Sequence of chain 1.C:
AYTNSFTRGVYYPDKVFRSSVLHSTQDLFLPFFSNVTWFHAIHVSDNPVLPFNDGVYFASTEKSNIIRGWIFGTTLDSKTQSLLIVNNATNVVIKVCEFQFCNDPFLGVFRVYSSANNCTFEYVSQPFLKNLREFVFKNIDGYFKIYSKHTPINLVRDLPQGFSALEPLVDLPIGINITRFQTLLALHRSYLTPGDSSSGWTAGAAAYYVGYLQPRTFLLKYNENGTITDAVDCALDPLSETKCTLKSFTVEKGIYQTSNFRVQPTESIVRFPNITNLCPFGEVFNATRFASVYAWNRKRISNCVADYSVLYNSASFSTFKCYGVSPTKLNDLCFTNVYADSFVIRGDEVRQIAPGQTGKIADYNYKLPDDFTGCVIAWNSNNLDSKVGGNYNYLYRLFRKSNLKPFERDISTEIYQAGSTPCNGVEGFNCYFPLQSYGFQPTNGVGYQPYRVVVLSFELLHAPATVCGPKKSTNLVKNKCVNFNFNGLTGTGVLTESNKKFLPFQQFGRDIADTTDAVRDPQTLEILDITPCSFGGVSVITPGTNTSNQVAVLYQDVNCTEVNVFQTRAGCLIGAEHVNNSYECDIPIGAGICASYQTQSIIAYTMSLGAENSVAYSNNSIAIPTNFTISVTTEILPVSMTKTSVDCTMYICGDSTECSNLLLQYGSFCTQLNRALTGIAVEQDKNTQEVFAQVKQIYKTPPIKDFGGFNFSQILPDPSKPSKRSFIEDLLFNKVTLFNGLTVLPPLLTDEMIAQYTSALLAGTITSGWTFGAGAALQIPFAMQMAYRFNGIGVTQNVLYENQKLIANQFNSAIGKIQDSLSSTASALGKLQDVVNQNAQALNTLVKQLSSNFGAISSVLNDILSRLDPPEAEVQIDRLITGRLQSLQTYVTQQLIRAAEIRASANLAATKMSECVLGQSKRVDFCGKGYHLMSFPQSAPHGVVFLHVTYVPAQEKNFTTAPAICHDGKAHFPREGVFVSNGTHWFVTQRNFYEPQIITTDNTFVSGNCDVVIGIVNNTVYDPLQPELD

Binding-site contacts:
Ligand atom O4 contacts residue HIS1101 of chain 1.C at 4.2 Å.
Ligand atom C3 contacts residue HIS1101 of chain 1.C at 4.3 Å.
Ligand atom C2 contacts residue ASN1098 of chain 1.C at 2.4 Å.
Ligand atom O5 contacts residue PHE1103 of chain 1.C at 3.5 Å.
Ligand atom C1 contacts residue THR1100 of chain 1.C at 4.1 Å.
Ligand atom C5 contacts residue PHE1103 of chain 1.C at 4.0 Å (hydrophobic).
Ligand atom N2 contacts residue THR1100 of chain 1.C at 3.7 Å.
Ligand atom N2 contacts residue ASN1098 of chain 1.C at 2.8 Å (h-bond).
Ligand atom C3 contacts residue THR1100 of chain 1.C at 4.1 Å.
Ligand atom C4 contacts residue HIS1101 of chain 1.C at 4.4 Å.
Ligand atom C1 contacts residue PHE1103 of chain 1.C at 4.3 Å (hydrophobic).
Ligand atom C4 contacts residue ASN1098 of chain 1.C at 4.2 Å.
Ligand atom C5 contacts residue HIS1101 of chain 1.C at 3.9 Å.
Ligand atom O7 contacts residue ASN1098 of chain 1.C at 3.8 Å.
Ligand atom C2 contacts residue THR1100 of chain 1.C at 4.2 Å.
Ligand atom C3 contacts residue ASN1098 of chain 1.C at 3.8 Å.
Ligand atom C1 contacts residue ASN1098 of chain 1.C at 1.4 Å.
Ligand atom C6 contacts residue PHE1103 of chain 1.C at 3.7 Å (hydrophobic).
Ligand atom C1 contacts residue HIS1101 of chain 1.C at 4.3 Å.
Ligand atom C5 contacts residue ASN1098 of chain 1.C at 3.7 Å.
Ligand atom C8 contacts residue ASN1098 of chain 1.C at 3.7 Å.
Ligand atom C7 contacts residue ASN1098 of chain 1.C at 3.5 Å.
Ligand atom O5 contacts residue ASN1098 of chain 1.C at 2.4 Å (h-bond).

This protein binds this small molecule.
Small molecule (SMILES): CC(=O)N[C@@H]1[C@@H](O)[C@H](O)[C@@H](CO)O[C@H]1O